Sequence of chain 1.A:
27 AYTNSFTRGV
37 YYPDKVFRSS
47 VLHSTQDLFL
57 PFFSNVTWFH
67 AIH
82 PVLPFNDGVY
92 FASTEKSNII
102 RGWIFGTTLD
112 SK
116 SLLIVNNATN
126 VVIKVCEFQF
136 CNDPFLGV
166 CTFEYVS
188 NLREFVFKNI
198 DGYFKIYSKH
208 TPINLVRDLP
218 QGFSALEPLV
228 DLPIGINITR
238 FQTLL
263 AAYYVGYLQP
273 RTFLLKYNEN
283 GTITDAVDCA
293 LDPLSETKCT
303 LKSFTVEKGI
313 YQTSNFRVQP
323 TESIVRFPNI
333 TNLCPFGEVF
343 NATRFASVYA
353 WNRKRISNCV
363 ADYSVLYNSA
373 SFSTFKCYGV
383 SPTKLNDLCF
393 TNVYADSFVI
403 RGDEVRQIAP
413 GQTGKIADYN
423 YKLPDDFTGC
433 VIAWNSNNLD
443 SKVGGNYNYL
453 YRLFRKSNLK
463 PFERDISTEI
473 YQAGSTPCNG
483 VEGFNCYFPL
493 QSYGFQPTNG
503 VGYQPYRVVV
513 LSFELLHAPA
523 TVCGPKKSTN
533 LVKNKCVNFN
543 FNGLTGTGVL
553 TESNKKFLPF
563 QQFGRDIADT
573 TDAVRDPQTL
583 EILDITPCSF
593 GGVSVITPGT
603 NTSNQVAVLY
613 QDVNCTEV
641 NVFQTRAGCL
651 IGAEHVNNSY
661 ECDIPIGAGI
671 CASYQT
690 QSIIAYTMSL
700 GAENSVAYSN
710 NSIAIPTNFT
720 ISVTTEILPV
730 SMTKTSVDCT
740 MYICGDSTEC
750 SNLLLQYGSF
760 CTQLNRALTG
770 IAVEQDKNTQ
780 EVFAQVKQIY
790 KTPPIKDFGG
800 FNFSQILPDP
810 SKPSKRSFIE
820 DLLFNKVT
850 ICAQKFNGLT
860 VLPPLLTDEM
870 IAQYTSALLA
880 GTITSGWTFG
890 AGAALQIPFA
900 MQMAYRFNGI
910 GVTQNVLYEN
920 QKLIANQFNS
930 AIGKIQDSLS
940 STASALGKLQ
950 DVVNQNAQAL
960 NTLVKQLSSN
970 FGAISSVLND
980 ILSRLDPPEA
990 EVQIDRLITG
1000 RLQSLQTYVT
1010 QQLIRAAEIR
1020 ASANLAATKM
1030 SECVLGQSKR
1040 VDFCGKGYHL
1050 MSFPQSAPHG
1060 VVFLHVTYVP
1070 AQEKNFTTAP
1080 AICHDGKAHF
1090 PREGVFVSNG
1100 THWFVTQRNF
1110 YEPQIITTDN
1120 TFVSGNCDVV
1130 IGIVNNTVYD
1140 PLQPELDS

Sequence of chain 1.B:
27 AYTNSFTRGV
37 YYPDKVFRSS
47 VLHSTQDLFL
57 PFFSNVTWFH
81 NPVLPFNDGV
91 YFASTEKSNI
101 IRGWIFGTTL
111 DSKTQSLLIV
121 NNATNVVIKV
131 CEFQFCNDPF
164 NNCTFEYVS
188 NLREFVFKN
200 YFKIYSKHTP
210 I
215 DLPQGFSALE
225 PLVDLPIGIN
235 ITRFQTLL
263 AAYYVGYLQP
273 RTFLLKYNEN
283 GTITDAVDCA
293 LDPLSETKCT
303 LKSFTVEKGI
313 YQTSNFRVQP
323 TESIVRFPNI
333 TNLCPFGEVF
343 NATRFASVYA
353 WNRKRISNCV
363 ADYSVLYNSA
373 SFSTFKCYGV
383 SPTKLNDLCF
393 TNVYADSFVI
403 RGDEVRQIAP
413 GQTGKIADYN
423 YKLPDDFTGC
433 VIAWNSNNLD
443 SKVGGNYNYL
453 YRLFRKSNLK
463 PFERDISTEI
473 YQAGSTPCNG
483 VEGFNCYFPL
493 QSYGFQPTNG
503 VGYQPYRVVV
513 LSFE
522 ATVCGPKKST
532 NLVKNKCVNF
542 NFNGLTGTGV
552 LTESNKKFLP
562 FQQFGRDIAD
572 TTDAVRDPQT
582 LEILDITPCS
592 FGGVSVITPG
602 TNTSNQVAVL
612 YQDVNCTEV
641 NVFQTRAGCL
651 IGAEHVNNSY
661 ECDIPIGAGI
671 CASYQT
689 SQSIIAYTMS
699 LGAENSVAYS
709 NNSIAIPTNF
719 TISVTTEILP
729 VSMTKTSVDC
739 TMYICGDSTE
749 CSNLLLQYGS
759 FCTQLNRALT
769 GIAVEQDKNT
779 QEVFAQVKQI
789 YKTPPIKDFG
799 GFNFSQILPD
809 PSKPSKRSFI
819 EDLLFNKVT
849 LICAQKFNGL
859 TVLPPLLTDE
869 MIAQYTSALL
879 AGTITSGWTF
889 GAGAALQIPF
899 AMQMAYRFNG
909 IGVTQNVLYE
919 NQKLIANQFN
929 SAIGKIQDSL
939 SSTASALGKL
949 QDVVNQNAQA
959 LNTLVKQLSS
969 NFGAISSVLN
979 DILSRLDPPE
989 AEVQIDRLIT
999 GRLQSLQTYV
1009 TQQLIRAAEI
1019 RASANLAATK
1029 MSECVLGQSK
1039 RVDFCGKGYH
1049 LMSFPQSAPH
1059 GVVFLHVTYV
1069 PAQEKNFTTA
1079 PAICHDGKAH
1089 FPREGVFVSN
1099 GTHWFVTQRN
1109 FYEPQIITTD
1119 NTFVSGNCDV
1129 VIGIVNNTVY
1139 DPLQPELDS

Binding-site contacts:
Ligand atom C5 contacts residue ALA706 of chain 1.A at 3.6 Å (hydrophobic).
Ligand atom C7 contacts residue ASN1074 of chain 1.A at 4.0 Å.
Ligand atom C8 contacts residue LYS1073 of chain 1.A at 4.3 Å.
Ligand atom C5 contacts residue ASN1074 of chain 1.A at 3.6 Å.
Ligand atom O6 contacts residue ALA706 of chain 1.A at 4.1 Å.
Ligand atom O5 contacts residue ASN1074 of chain 1.A at 2.3 Å (h-bond).
Ligand atom N2 contacts residue ASN1074 of chain 1.A at 3.0 Å (h-bond).
Ligand atom C4 contacts residue ASN1074 of chain 1.A at 4.2 Å.
Ligand atom C6 contacts residue ALA706 of chain 1.A at 3.9 Å (hydrophobic).
Ligand atom C3 contacts residue ASN1074 of chain 1.A at 3.8 Å.
Ligand atom C1 contacts residue ASN1074 of chain 1.A at 1.4 Å.
Ligand atom C8 contacts residue ASN1074 of chain 1.A at 4.5 Å.
Ligand atom O7 contacts residue ASN1074 of chain 1.A at 4.5 Å.
Ligand atom C8 contacts residue GLU1072 of chain 1.A at 3.1 Å.
Ligand atom O5 contacts residue ALA706 of chain 1.A at 4.3 Å.
Ligand atom C2 contacts residue ASN1074 of chain 1.A at 2.5 Å.
Ligand atom C1 contacts residue GLN895 of chain 1.B at 4.3 Å.

The small molecule below binds the protein below.
Small molecule (SMILES): CC(=O)N[C@@H]1[C@@H](O)[C@H](O)[C@@H](CO)O[C@H]1O